Sequence of chain 5.A:
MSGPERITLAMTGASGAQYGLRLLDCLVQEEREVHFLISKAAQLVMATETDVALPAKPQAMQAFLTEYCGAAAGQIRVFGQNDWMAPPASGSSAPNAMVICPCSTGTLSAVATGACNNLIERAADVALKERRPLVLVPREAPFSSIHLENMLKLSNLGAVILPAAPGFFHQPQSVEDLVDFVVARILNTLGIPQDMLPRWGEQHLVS

Binding-site contacts:
Ligand atom OAD contacts residue GLY91 of chain 5.A at 2.8 Å (h-bond).
Ligand atom CAG contacts residue FMN1 of chain 1.C at 3.4 Å.
Ligand atom PAJ contacts residue ARG185 of chain 1.A at 3.7 Å.
Ligand atom OAC contacts residue ARG185 of chain 1.A at 3.0 Å (salt-bridge).
Ligand atom CAI contacts residue FMN1 of chain 1.C at 3.6 Å.
Ligand atom PAJ contacts residue SER90 of chain 5.A at 3.7 Å.
Ligand atom OAE contacts residue GLU140 of chain 3.A at 2.3 Å (salt-bridge).
Ligand atom OAE contacts residue ARG139 of chain 3.A at 3.5 Å (salt-bridge).
Ligand atom PAJ contacts residue ARG139 of chain 3.A at 3.9 Å.
Ligand atom CAB contacts residue PHE169 of chain 1.A at 3.8 Å (hydrophobic).
Ligand atom CAG contacts residue ARG122 of chain 5.A at 3.7 Å.
Ligand atom PAJ contacts residue GLU140 of chain 3.A at 3.4 Å.
Ligand atom CAF contacts residue SER90 of chain 5.A at 3.8 Å.
Ligand atom OAD contacts residue GLU140 of chain 3.A at 3.7 Å.
Ligand atom OAH contacts residue SER90 of chain 5.A at 2.9 Å (h-bond).
Ligand atom PAJ contacts residue LYS129 of chain 5.A at 3.7 Å.
Ligand atom OAH contacts residue ARG122 of chain 5.A at 3.4 Å (salt-bridge).
Ligand atom CAB contacts residue FMN1 of chain 1.C at 3.8 Å.
Ligand atom CAA contacts residue TRP200 of chain 1.A at 3.7 Å (hydrophobic).
Ligand atom OAC contacts residue PHE169 of chain 1.A at 3.6 Å.
Ligand atom CAA contacts residue TRP84 of chain 5.A at 3.4 Å (hydrophobic).
Ligand atom OAH contacts residue GLY91 of chain 5.A at 3.9 Å.
Ligand atom OAC contacts residue GLU140 of chain 3.A at 3.7 Å.
Ligand atom CAF contacts residue FMN1 of chain 1.C at 3.4 Å.
Ligand atom CAA contacts residue FMN1 of chain 1.C at 3.6 Å.
Ligand atom OAD contacts residue SER90 of chain 5.A at 3.6 Å (h-bond).
Ligand atom PAJ contacts residue ARG122 of chain 5.A at 3.8 Å.
Ligand atom OAE contacts residue LYS129 of chain 5.A at 3.6 Å (salt-bridge).
Ligand atom OAD contacts residue LYS129 of chain 5.A at 2.7 Å (salt-bridge).
Ligand atom CAB contacts residue SER90 of chain 5.A at 3.9 Å.
Ligand atom CAG contacts residue SER90 of chain 5.A at 3.8 Å.
Ligand atom OAE contacts residue ARG122 of chain 5.A at 3.0 Å (salt-bridge).
Ligand atom CAG contacts residue PHE169 of chain 1.A at 3.7 Å (hydrophobic).
Ligand atom CAI contacts residue SER90 of chain 5.A at 3.6 Å.
Ligand atom CAA contacts residue ALA89 of chain 5.A at 3.8 Å (hydrophobic).
Ligand atom CAF contacts residue ALA89 of chain 5.A at 3.5 Å (hydrophobic).
Ligand atom CAB contacts residue TRP200 of chain 1.A at 3.6 Å (hydrophobic).
Ligand atom CAF contacts residue ARG122 of chain 5.A at 3.6 Å.
Ligand atom OAC contacts residue ARG139 of chain 3.A at 3.0 Å (salt-bridge).
Ligand atom OAD contacts residue ARG185 of chain 1.A at 2.9 Å (salt-bridge).

The protein below binds the small molecule below.
Small molecule (SMILES): CC(C)=CCOP(=O)(O)O

Sequence of chain 3.A:
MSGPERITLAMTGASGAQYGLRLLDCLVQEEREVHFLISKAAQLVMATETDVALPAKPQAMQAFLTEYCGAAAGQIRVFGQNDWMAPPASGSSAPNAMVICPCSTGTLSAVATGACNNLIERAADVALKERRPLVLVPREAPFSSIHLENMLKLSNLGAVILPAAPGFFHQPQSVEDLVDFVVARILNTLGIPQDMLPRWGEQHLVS

Sequence of chain 1.A:
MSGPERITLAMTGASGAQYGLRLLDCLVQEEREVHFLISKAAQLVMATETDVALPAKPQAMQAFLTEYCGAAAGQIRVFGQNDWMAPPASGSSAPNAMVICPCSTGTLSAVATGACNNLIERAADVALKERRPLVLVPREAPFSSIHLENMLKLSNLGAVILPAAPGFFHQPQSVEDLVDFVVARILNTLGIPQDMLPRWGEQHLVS